Sequence of chain 1.E:
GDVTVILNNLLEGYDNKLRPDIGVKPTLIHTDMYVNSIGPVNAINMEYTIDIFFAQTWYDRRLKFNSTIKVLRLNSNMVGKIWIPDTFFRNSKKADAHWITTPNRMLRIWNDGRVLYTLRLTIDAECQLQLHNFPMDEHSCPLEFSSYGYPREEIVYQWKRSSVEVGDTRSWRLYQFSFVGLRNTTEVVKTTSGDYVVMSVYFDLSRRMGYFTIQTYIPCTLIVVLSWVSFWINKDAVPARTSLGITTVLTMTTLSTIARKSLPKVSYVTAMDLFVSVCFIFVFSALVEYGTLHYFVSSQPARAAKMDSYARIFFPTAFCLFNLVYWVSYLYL

Binding-site contacts:
Ligand atom O5 contacts residue ARG222 of chain 1.E at 4.5 Å.
Ligand atom C5 contacts residue ARG222 of chain 1.E at 4.2 Å.
Ligand atom C3 contacts residue ASN245 of chain 1.E at 3.8 Å.
Ligand atom C1 contacts residue LYS221 of chain 1.E at 4.0 Å.
Ligand atom C2 contacts residue ARG222 of chain 1.E at 3.7 Å.
Ligand atom C1 contacts residue TRP220 of chain 1.E at 4.3 Å (hydrophobic).
Ligand atom O4 contacts residue ARG222 of chain 1.E at 4.0 Å.
Ligand atom C6 contacts residue ARG222 of chain 1.E at 4.1 Å.
Ligand atom O6 contacts residue TRP220 of chain 1.E at 4.1 Å.
Ligand atom N2 contacts residue ASN245 of chain 1.E at 2.9 Å (h-bond).
Ligand atom C6 contacts residue TRP220 of chain 1.E at 4.0 Å (hydrophobic).
Ligand atom C5 contacts residue ASN245 of chain 1.E at 3.7 Å.
Ligand atom O7 contacts residue ASN245 of chain 1.E at 2.9 Å.
Ligand atom O5 contacts residue TRP220 of chain 1.E at 3.5 Å.
Ligand atom C6 contacts residue LYS221 of chain 1.E at 4.1 Å.
Ligand atom C8 contacts residue ASN245 of chain 1.E at 4.3 Å.
Ligand atom C3 contacts residue ARG222 of chain 1.E at 3.5 Å.
Ligand atom C5 contacts residue TRP220 of chain 1.E at 4.2 Å (hydrophobic).
Ligand atom O6 contacts residue ASN245 of chain 1.E at 4.0 Å.
Ligand atom C4 contacts residue ARG222 of chain 1.E at 4.2 Å.
Ligand atom O3 contacts residue ARG222 of chain 1.E at 3.9 Å.
Ligand atom C1 contacts residue ARG222 of chain 1.E at 3.6 Å.
Ligand atom C1 contacts residue ASN245 of chain 1.E at 1.4 Å.
Ligand atom O5 contacts residue LYS221 of chain 1.E at 4.0 Å.
Ligand atom N2 contacts residue ARG222 of chain 1.E at 3.4 Å (salt-bridge).
Ligand atom O7 contacts residue ARG244 of chain 1.E at 3.9 Å.
Ligand atom C5 contacts residue LYS221 of chain 1.E at 3.8 Å.
Ligand atom C2 contacts residue ASN245 of chain 1.E at 2.5 Å.
Ligand atom C7 contacts residue ASN245 of chain 1.E at 3.1 Å.
Ligand atom O5 contacts residue ASN245 of chain 1.E at 2.4 Å (h-bond).
Ligand atom C4 contacts residue ASN245 of chain 1.E at 4.2 Å.

The small molecule below binds the protein below.
Small molecule (SMILES): CC(=O)N[C@H]1[C@H](O[C@H]2[C@H](O)[C@@H](NC(C)=O)CO[C@@H]2CO)O[C@H](CO)[C@@H](O)[C@@H]1O